This small molecule binds to this protein.
Small molecule (SMILES): CCCCCCc1ccc(Oc2ccccc2Br)c(O)c1

Binding-site contacts:
Ligand atom C17 contacts residue GLY116 of chain 1.A at 3.7 Å.
Ligand atom O13 contacts residue NAD1 of chain 1.E at 2.5 Å (h-bond).
Ligand atom C02 contacts residue NAD1 of chain 1.E at 3.6 Å.
Ligand atom C19 contacts residue ILE222 of chain 1.A at 3.8 Å (hydrophobic).
Ligand atom BR1 contacts residue GLY116 of chain 1.A at 3.5 Å.
Ligand atom C04 contacts residue NAD1 of chain 1.E at 3.4 Å.
Ligand atom C15 contacts residue ALA218 of chain 1.A at 3.8 Å (hydrophobic).
Ligand atom C10 contacts residue TYR178 of chain 1.A at 3.9 Å (hydrophobic).
Ligand atom C05 contacts residue NAD1 of chain 1.E at 3.5 Å.
Ligand atom C08 contacts residue LEU238 of chain 1.A at 3.8 Å (hydrophobic).
Ligand atom O14 contacts residue NAD1 of chain 1.E at 3.3 Å (h-bond).
Ligand atom C16 contacts residue NAD1 of chain 1.E at 3.9 Å.
Ligand atom C12 contacts residue VAL223 of chain 1.A at 3.7 Å (hydrophobic).
Ligand atom O13 contacts residue TYR178 of chain 1.A at 2.5 Å (h-bond).
Ligand atom C01 contacts residue MET219 of chain 1.A at 3.8 Å (hydrophobic).
Ligand atom C16 contacts residue MET181 of chain 1.A at 3.9 Å (hydrophobic).
Ligand atom BR1 contacts residue ALA218 of chain 1.A at 3.5 Å.
Ligand atom C11 contacts residue VAL223 of chain 1.A at 3.9 Å (hydrophobic).
Ligand atom C18 contacts residue MET181 of chain 1.A at 3.6 Å (hydrophobic).
Ligand atom C16 contacts residue ALA218 of chain 1.A at 3.8 Å (hydrophobic).
Ligand atom C03 contacts residue NAD1 of chain 1.E at 3.5 Å.
Ligand atom C11 contacts residue ALA177 of chain 1.A at 3.8 Å (hydrophobic).
Ligand atom C05 contacts residue TYR178 of chain 1.A at 3.4 Å (hydrophobic).
Ligand atom BR1 contacts residue NAD1 of chain 1.E at 3.6 Å.
Ligand atom C04 contacts residue TYR178 of chain 1.A at 3.5 Å (hydrophobic).
Ligand atom O14 contacts residue ALA218 of chain 1.A at 3.6 Å.
Ligand atom C17 contacts residue MET181 of chain 1.A at 3.6 Å (hydrophobic).
Ligand atom C19 contacts residue MET181 of chain 1.A at 3.5 Å (hydrophobic).
Ligand atom C18 contacts residue ILE222 of chain 1.A at 3.6 Å (hydrophobic).
Ligand atom C06 contacts residue NAD1 of chain 1.E at 3.2 Å.
Ligand atom C17 contacts residue ILE222 of chain 1.A at 3.5 Å (hydrophobic).
Ligand atom C07 contacts residue MET219 of chain 1.A at 3.8 Å (hydrophobic).
Ligand atom C15 contacts residue NAD1 of chain 1.E at 3.7 Å.
Ligand atom C18 contacts residue MET118 of chain 1.A at 3.8 Å (hydrophobic).
Ligand atom C01 contacts residue NAD1 of chain 1.E at 3.2 Å.
Ligand atom C08 contacts residue MET219 of chain 1.A at 3.8 Å (hydrophobic).
Ligand atom C12 contacts residue ALA177 of chain 1.A at 3.7 Å (hydrophobic).
Ligand atom C09 contacts residue TYR178 of chain 1.A at 3.6 Å (hydrophobic).
Ligand atom C07 contacts residue NAD1 of chain 1.E at 3.3 Å.
Ligand atom C17 contacts residue PHE117 of chain 1.A at 3.6 Å (hydrophobic).

Sequence of chain 1.A:
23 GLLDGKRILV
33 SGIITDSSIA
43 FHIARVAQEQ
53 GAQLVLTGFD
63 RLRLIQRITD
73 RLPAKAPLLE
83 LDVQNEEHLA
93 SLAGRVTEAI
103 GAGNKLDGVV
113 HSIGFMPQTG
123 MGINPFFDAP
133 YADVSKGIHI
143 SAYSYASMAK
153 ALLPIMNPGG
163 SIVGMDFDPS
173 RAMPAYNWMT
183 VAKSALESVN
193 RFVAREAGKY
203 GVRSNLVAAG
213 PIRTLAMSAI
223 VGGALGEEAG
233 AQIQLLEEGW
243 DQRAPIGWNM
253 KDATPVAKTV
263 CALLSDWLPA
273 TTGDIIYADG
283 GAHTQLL